Binding-site contacts:
Ligand atom C7 contacts residue ARG224 of chain 1.C at 4.2 Å.
Ligand atom C7 contacts residue ASN225 of chain 1.C at 3.0 Å.
Ligand atom C5 contacts residue VAL24 of chain 1.C at 4.4 Å (hydrophobic).
Ligand atom C2 contacts residue ASN225 of chain 1.C at 2.6 Å.
Ligand atom C1 contacts residue ASN225 of chain 1.C at 1.5 Å.
Ligand atom C6 contacts residue GLY25 of chain 1.C at 4.2 Å.
Ligand atom C4 contacts residue ASN225 of chain 1.C at 4.2 Å.
Ligand atom C3 contacts residue ASN225 of chain 1.C at 3.9 Å.
Ligand atom C6 contacts residue MET243 of chain 1.C at 4.2 Å (hydrophobic).
Ligand atom C5 contacts residue ASN225 of chain 1.C at 3.6 Å.
Ligand atom N2 contacts residue ASN225 of chain 1.C at 2.9 Å (h-bond).
Ligand atom C8 contacts residue ASN229 of chain 1.C at 4.4 Å.
Ligand atom O6 contacts residue VAL24 of chain 1.C at 3.5 Å (h-bond).
Ligand atom C8 contacts residue PRO26 of chain 1.C at 4.1 Å (hydrophobic).
Ligand atom O6 contacts residue PRO26 of chain 1.C at 3.4 Å.
Ligand atom O5 contacts residue MET243 of chain 1.C at 3.9 Å.
Ligand atom O7 contacts residue ARG224 of chain 1.C at 4.2 Å.
Ligand atom C8 contacts residue LEU228 of chain 1.C at 3.7 Å (hydrophobic).
Ligand atom C4 contacts residue MET243 of chain 1.C at 4.1 Å (hydrophobic).
Ligand atom N2 contacts residue ARG224 of chain 1.C at 3.7 Å.
Ligand atom O6 contacts residue MET243 of chain 1.C at 4.3 Å.
Ligand atom C1 contacts residue MET243 of chain 1.C at 3.7 Å (hydrophobic).
Ligand atom C5 contacts residue MET243 of chain 1.C at 3.7 Å (hydrophobic).
Ligand atom C1 contacts residue ARG224 of chain 1.C at 4.0 Å.
Ligand atom C7 contacts residue ASN229 of chain 1.C at 4.3 Å.
Ligand atom C6 contacts residue PRO26 of chain 1.C at 4.4 Å (hydrophobic).
Ligand atom C3 contacts residue MET243 of chain 1.C at 4.1 Å (hydrophobic).
Ligand atom O7 contacts residue ASN225 of chain 1.C at 3.6 Å (h-bond).
Ligand atom C2 contacts residue ARG224 of chain 1.C at 4.5 Å.
Ligand atom O6 contacts residue GLY25 of chain 1.C at 3.7 Å.
Ligand atom O5 contacts residue ASN225 of chain 1.C at 2.3 Å (h-bond).
Ligand atom O7 contacts residue ASN229 of chain 1.C at 3.8 Å.
Ligand atom C6 contacts residue VAL24 of chain 1.C at 3.3 Å (hydrophobic).
Ligand atom C4 contacts residue VAL24 of chain 1.C at 4.1 Å (hydrophobic).
Ligand atom O4 contacts residue VAL24 of chain 1.C at 3.3 Å.
Ligand atom C8 contacts residue ASN225 of chain 1.C at 3.3 Å.

Sequence of chain 1.C:
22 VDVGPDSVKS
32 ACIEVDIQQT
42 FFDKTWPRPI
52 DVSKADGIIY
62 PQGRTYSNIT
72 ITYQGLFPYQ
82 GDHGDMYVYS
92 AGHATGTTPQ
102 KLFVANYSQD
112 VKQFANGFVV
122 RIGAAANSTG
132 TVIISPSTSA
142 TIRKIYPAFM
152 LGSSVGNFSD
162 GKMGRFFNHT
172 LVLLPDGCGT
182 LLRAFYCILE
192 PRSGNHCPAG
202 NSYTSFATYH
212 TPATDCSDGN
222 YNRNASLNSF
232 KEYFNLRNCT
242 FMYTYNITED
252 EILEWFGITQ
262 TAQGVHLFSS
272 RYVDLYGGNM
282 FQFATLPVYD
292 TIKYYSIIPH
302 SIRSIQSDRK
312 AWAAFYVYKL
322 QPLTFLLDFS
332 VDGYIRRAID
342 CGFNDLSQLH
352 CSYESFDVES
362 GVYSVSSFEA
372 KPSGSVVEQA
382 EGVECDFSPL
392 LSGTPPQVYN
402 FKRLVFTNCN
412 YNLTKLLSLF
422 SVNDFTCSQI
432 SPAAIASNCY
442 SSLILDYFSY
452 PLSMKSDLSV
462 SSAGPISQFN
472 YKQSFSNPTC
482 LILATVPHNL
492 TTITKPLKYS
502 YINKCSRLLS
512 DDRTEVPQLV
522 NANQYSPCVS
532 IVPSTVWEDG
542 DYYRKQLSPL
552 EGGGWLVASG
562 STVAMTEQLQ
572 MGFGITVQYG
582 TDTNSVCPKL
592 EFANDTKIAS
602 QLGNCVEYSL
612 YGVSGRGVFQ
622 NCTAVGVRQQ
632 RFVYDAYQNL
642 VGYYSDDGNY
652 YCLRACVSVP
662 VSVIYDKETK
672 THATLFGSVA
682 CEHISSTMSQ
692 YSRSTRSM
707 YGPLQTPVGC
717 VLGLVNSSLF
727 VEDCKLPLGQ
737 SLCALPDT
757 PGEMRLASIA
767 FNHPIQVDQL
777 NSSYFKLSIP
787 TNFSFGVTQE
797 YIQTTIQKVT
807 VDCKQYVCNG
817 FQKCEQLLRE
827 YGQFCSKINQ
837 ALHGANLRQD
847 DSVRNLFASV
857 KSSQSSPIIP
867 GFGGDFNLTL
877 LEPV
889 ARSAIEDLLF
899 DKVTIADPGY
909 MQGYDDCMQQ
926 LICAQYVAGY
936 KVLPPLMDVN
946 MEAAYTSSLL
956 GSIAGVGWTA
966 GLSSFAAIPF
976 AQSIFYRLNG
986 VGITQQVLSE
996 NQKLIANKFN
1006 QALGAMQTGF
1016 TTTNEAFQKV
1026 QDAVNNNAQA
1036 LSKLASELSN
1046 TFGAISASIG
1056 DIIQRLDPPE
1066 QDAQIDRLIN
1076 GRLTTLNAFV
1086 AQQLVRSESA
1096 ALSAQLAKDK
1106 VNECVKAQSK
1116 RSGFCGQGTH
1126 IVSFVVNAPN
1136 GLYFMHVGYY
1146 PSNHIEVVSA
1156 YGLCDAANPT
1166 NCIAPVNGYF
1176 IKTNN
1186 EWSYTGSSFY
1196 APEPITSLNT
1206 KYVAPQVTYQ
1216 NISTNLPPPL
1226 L

This protein binds this small molecule.
Small molecule (SMILES): CC(=O)N[C@H]1[C@H](O[C@H]2[C@H](O)[C@@H](NC(C)=O)CO[C@@H]2CO)O[C@H](CO)[C@@H](O)[C@@H]1O